Binding-site contacts:
Ligand atom C7 contacts residue ASN12 of chain 9.H at 3.9 Å.
Ligand atom C2 contacts residue ASN12 of chain 9.H at 3.2 Å.
Ligand atom O7 contacts residue ASN12 of chain 9.H at 3.7 Å.
Ligand atom O5 contacts residue ASN12 of chain 9.H at 2.7 Å (h-bond).
Ligand atom C1 contacts residue ASN12 of chain 9.H at 2.2 Å.
Ligand atom C5 contacts residue ASN12 of chain 9.H at 4.1 Å.
Ligand atom N2 contacts residue ASN12 of chain 9.H at 3.8 Å.

This small molecule binds to this protein.
Small molecule (SMILES): CC(=O)N[C@H]1[C@H](O[C@H]2[C@H](O)[C@@H](NC(C)=O)CO[C@@H]2CO)O[C@H](CO)[C@@H](O)[C@@H]1O

Sequence of chain 9.H:
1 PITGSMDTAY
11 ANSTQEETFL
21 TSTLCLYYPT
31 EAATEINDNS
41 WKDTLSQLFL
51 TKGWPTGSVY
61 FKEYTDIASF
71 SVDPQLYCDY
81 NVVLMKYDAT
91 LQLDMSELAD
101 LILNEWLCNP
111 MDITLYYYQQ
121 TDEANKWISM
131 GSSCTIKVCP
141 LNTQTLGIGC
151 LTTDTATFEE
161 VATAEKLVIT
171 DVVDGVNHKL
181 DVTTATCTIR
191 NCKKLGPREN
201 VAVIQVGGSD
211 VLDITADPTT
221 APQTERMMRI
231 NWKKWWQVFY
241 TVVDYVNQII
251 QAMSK